A small-molecule ligand and the protein it binds are described below.
Small molecule (SMILES): CC(C)[C@H](C=O)[C@@H](O)C(=O)O

Sequence of chain 1.K:
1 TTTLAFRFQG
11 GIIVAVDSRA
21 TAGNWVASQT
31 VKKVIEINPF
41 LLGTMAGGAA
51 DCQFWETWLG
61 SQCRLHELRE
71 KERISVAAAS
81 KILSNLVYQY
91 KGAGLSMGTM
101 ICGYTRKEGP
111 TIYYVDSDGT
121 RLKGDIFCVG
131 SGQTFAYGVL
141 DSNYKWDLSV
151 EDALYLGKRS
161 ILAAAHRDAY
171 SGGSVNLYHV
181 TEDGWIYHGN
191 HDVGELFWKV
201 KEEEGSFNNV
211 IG

Binding-site contacts:
Ligand atom O5 contacts residue LYS33 of chain 1.K at 4.0 Å.
Ligand atom C16 contacts residue GLY47 of chain 1.K at 4.3 Å.
Ligand atom C3 contacts residue THR1 of chain 1.K at 2.9 Å.
Ligand atom C9 contacts residue MET45 of chain 1.K at 3.4 Å (hydrophobic).
Ligand atom O8 contacts residue TYR170 of chain 1.K at 3.7 Å.
Ligand atom C8 contacts residue ARG19 of chain 1.K at 4.4 Å.
Ligand atom C9 contacts residue GLY47 of chain 1.K at 4.2 Å.
Ligand atom C37 contacts residue ALA20 of chain 1.K at 4.1 Å (hydrophobic).
Ligand atom C37 contacts residue ALA49 of chain 1.K at 4.5 Å (hydrophobic).
Ligand atom C8 contacts residue LYS33 of chain 1.K at 3.9 Å.
Ligand atom C9 contacts residue LYS33 of chain 1.K at 4.2 Å.
Ligand atom O5 contacts residue ALA20 of chain 1.K at 3.9 Å.
Ligand atom C9 contacts residue THR1 of chain 1.K at 3.3 Å.
Ligand atom O5 contacts residue THR1 of chain 1.K at 2.9 Å (h-bond).
Ligand atom O5 contacts residue THR21 of chain 1.K at 4.0 Å.
Ligand atom O13 contacts residue THR1 of chain 1.K at 3.9 Å.
Ligand atom C16 contacts residue ALA46 of chain 1.K at 4.4 Å (hydrophobic).
Ligand atom C8 contacts residue MET45 of chain 1.K at 4.4 Å (hydrophobic).
Ligand atom C8 contacts residue THR1 of chain 1.K at 2.8 Å.
Ligand atom C37 contacts residue THR1 of chain 1.K at 4.2 Å.
Ligand atom C4 contacts residue THR1 of chain 1.K at 2.9 Å.
Ligand atom C9 contacts residue ALA49 of chain 1.K at 4.4 Å (hydrophobic).
Ligand atom O5 contacts residue ARG19 of chain 1.K at 3.4 Å (salt-bridge).
Ligand atom C16 contacts residue THR1 of chain 1.K at 1.3 Å.
Ligand atom C7 contacts residue THR1 of chain 1.K at 2.4 Å.
Ligand atom O17 contacts residue ALA46 of chain 1.K at 3.3 Å.
Ligand atom O8 contacts residue THR1 of chain 1.K at 2.3 Å (h-bond).
Ligand atom O17 contacts residue GLY47 of chain 1.K at 3.2 Å (h-bond).
Ligand atom C16 contacts residue LYS33 of chain 1.K at 4.1 Å.
Ligand atom O17 contacts residue THR1 of chain 1.K at 2.3 Å (h-bond).
Ligand atom O8 contacts residue SER131 of chain 1.K at 3.9 Å.
Ligand atom O5 contacts residue TYR170 of chain 1.K at 4.2 Å.
Ligand atom O17 contacts residue MET45 of chain 1.K at 4.4 Å.
Ligand atom C7 contacts residue GLY47 of chain 1.K at 3.9 Å.